Sequence of chain 1.A:
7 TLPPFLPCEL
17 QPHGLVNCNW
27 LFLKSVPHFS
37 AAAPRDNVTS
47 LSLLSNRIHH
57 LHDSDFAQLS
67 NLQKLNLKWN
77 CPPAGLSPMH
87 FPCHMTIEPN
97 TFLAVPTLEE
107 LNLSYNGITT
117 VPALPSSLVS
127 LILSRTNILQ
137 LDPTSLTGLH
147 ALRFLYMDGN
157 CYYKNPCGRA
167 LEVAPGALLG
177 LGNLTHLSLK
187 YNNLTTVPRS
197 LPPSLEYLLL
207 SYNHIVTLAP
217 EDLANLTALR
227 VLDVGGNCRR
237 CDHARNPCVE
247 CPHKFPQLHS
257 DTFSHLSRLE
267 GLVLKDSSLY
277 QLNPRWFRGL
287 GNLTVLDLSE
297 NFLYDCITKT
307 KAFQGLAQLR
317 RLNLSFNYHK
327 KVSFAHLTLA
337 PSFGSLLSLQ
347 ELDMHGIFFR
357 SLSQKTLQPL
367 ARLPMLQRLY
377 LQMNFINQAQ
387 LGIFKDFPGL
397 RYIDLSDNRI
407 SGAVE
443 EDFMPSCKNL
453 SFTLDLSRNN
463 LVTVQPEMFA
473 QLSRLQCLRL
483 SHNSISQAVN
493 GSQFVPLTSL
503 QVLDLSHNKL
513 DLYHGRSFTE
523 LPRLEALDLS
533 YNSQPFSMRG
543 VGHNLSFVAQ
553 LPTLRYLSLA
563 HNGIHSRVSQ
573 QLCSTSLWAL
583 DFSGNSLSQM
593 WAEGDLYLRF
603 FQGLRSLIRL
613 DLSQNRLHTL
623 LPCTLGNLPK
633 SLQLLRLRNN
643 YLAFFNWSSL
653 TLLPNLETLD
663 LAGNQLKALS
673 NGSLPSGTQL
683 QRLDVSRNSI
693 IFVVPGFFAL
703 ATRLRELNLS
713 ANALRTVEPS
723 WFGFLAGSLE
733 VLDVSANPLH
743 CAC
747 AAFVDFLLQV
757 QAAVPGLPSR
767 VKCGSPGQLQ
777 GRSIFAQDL

This small molecule binds to this protein.
Small molecule (SMILES): CC(=O)N[C@@H]1[C@@H](O)[C@H](O)[C@@H](CO)O[C@H]1O

Binding-site contacts:
Ligand atom C4 contacts residue ARG165 of chain 1.A at 4.2 Å.
Ligand atom C7 contacts residue ASN189 of chain 1.A at 3.7 Å.
Ligand atom O7 contacts residue CYS157 of chain 1.A at 3.3 Å (h-bond).
Ligand atom C5 contacts residue ARG165 of chain 1.A at 4.4 Å.
Ligand atom O6 contacts residue GLY164 of chain 1.A at 3.5 Å (h-bond).
Ligand atom C7 contacts residue CYS157 of chain 1.A at 3.7 Å (hydrophobic).
Ligand atom O7 contacts residue GLY164 of chain 1.A at 2.9 Å (h-bond).
Ligand atom C1 contacts residue ASN189 of chain 1.A at 1.5 Å.
Ligand atom C8 contacts residue CYS157 of chain 1.A at 4.3 Å (hydrophobic).
Ligand atom C2 contacts residue ASN189 of chain 1.A at 2.5 Å.
Ligand atom C5 contacts residue ASN189 of chain 1.A at 3.6 Å.
Ligand atom C4 contacts residue ASN189 of chain 1.A at 4.2 Å.
Ligand atom O7 contacts residue ASN189 of chain 1.A at 4.1 Å.
Ligand atom O7 contacts residue CYS163 of chain 1.A at 3.0 Å (h-bond).
Ligand atom O6 contacts residue ARG165 of chain 1.A at 3.4 Å.
Ligand atom N2 contacts residue CYS157 of chain 1.A at 4.3 Å.
Ligand atom C7 contacts residue GLY164 of chain 1.A at 4.0 Å.
Ligand atom O4 contacts residue GLY164 of chain 1.A at 4.3 Å.
Ligand atom C7 contacts residue CYS163 of chain 1.A at 4.1 Å (hydrophobic).
Ligand atom C3 contacts residue GLY164 of chain 1.A at 4.1 Å.
Ligand atom O6 contacts residue ALA166 of chain 1.A at 4.3 Å.
Ligand atom O5 contacts residue ALA166 of chain 1.A at 4.0 Å.
Ligand atom C5 contacts residue GLY164 of chain 1.A at 4.3 Å.
Ligand atom C1 contacts residue ARG165 of chain 1.A at 3.8 Å.
Ligand atom O7 contacts residue PRO162 of chain 1.A at 3.8 Å.
Ligand atom C6 contacts residue GLY164 of chain 1.A at 4.3 Å.
Ligand atom C3 contacts residue ASN189 of chain 1.A at 3.9 Å.
Ligand atom C4 contacts residue GLY164 of chain 1.A at 3.5 Å.
Ligand atom O5 contacts residue ASN189 of chain 1.A at 2.4 Å (h-bond).
Ligand atom C8 contacts residue TYR159 of chain 1.A at 4.3 Å (hydrophobic).
Ligand atom C8 contacts residue TYR158 of chain 1.A at 3.7 Å (hydrophobic).
Ligand atom N2 contacts residue ASN189 of chain 1.A at 2.9 Å (h-bond).
Ligand atom O5 contacts residue ARG165 of chain 1.A at 3.6 Å.
Ligand atom C2 contacts residue GLY164 of chain 1.A at 3.9 Å.
Ligand atom C7 contacts residue PRO162 of chain 1.A at 4.4 Å (hydrophobic).
Ligand atom C2 contacts residue ARG165 of chain 1.A at 3.9 Å.
Ligand atom O5 contacts residue GLY164 of chain 1.A at 4.2 Å.
Ligand atom O7 contacts residue ARG165 of chain 1.A at 4.3 Å.
Ligand atom O3 contacts residue GLY164 of chain 1.A at 3.5 Å.
Ligand atom C8 contacts residue PRO162 of chain 1.A at 4.0 Å (hydrophobic).